Sequence of chain 2.A:
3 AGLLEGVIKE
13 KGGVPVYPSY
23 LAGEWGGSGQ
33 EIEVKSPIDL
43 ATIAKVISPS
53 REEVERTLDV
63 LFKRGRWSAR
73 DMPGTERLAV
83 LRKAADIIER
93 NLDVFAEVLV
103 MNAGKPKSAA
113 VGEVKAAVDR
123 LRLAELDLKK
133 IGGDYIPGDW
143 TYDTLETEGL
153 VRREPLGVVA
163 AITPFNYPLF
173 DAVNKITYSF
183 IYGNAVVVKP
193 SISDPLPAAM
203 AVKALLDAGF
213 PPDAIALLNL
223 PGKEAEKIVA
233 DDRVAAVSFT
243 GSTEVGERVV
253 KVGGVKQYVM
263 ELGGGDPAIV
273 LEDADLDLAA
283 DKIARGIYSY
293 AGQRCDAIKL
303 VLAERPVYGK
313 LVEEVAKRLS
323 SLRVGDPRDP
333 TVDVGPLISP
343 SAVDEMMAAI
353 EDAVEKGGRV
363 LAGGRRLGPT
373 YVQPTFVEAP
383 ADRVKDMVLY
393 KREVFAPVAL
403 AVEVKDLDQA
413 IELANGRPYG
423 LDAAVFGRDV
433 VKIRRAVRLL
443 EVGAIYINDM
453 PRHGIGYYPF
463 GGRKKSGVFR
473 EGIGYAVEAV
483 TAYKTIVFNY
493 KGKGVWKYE

Sequence of chain 4.A:
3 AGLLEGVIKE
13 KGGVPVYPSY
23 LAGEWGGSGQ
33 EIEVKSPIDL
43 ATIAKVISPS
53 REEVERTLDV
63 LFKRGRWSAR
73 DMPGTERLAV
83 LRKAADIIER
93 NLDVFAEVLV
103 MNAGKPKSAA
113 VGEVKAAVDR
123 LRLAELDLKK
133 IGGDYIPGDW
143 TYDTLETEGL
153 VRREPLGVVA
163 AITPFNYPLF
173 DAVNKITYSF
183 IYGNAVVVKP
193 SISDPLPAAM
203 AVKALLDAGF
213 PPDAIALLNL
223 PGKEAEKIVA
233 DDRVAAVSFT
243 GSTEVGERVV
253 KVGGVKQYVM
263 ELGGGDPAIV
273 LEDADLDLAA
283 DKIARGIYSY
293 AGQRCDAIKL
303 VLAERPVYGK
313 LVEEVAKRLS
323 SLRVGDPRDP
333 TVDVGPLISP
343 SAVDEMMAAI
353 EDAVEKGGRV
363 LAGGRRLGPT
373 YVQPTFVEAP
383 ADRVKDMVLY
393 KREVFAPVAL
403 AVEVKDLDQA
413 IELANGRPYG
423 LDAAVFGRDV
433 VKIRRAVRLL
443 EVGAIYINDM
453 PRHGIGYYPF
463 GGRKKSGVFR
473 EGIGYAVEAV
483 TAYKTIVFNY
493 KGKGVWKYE

This protein binds this small molecule.
Small molecule (SMILES): O=P(O)(O)O[C@H]1O[C@H](CO)[C@@H](O)[C@H](O)[C@H]1O

Sequence of chain 1.A:
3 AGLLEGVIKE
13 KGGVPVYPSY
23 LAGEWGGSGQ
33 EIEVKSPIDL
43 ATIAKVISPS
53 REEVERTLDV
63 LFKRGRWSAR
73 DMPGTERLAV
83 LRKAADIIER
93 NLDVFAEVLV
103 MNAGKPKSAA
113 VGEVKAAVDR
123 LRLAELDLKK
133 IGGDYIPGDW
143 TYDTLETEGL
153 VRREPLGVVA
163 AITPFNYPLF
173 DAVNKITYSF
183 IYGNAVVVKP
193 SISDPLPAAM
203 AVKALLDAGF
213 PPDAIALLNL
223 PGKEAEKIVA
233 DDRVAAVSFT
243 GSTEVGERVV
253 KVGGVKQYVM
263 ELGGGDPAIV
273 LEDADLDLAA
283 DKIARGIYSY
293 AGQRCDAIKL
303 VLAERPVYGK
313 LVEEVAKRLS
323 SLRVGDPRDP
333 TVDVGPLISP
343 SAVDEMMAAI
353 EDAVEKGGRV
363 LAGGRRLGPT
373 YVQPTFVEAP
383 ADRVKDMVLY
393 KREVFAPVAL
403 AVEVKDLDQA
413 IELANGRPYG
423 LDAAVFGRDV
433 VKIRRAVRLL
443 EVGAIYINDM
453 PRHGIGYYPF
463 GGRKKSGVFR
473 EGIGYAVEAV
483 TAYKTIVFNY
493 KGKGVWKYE

Binding-site contacts:
Ligand atom O3 contacts residue TRP142 of chain 4.A at 3.9 Å.
Ligand atom C2 contacts residue ARG79 of chain 2.A at 3.8 Å.
Ligand atom O4 contacts residue ILE133 of chain 2.A at 4.1 Å.
Ligand atom O1P contacts residue ARG440 of chain 1.A at 3.0 Å (salt-bridge).
Ligand atom O6 contacts residue ARG155 of chain 2.A at 2.9 Å (salt-bridge).
Ligand atom O3 contacts residue ASP141 of chain 4.A at 2.3 Å (salt-bridge).
Ligand atom C5 contacts residue ARG154 of chain 2.A at 3.5 Å.
Ligand atom O6 contacts residue ARG154 of chain 2.A at 3.0 Å (salt-bridge).
Ligand atom C2 contacts residue TYR184 of chain 2.A at 3.9 Å (hydrophobic).
Ligand atom O3P contacts residue ARG440 of chain 1.A at 3.4 Å (salt-bridge).
Ligand atom O4 contacts residue ASP141 of chain 4.A at 2.7 Å (salt-bridge).
Ligand atom O2P contacts residue ARG154 of chain 2.A at 3.5 Å (salt-bridge).
Ligand atom P contacts residue ARG72 of chain 2.A at 3.8 Å.
Ligand atom O3P contacts residue ARG72 of chain 2.A at 2.6 Å (salt-bridge).
Ligand atom O1P contacts residue TRP498 of chain 4.A at 3.7 Å.
Ligand atom O3P contacts residue ARG154 of chain 2.A at 3.6 Å (salt-bridge).
Ligand atom C4 contacts residue TRP142 of chain 4.A at 4.0 Å (hydrophobic).
Ligand atom C6 contacts residue ARG155 of chain 2.A at 3.8 Å.
Ligand atom C4 contacts residue ASP141 of chain 4.A at 3.8 Å.
Ligand atom C6 contacts residue PRO139 of chain 4.A at 4.0 Å (hydrophobic).
Ligand atom O3 contacts residue ARG79 of chain 2.A at 3.2 Å (salt-bridge).
Ligand atom O2 contacts residue ARG79 of chain 2.A at 3.0 Å (salt-bridge).
Ligand atom P contacts residue ARG440 of chain 1.A at 3.7 Å.
Ligand atom O2P contacts residue TRP498 of chain 4.A at 2.7 Å (h-bond).
Ligand atom O5 contacts residue ARG155 of chain 2.A at 3.4 Å (salt-bridge).
Ligand atom O4 contacts residue TRP142 of chain 4.A at 2.9 Å (h-bond).
Ligand atom C6 contacts residue ILE133 of chain 2.A at 4.0 Å (hydrophobic).
Ligand atom O4 contacts residue PRO139 of chain 4.A at 3.4 Å.
Ligand atom C1 contacts residue PRO157 of chain 2.A at 3.6 Å (hydrophobic).
Ligand atom O1 contacts residue ARG154 of chain 2.A at 3.0 Å (salt-bridge).
Ligand atom O3P contacts residue GLU156 of chain 2.A at 4.0 Å.
Ligand atom P contacts residue ARG154 of chain 2.A at 3.6 Å.
Ligand atom O1 contacts residue PRO157 of chain 2.A at 3.9 Å.
Ligand atom C3 contacts residue ASP141 of chain 4.A at 3.3 Å.
Ligand atom C1 contacts residue ARG154 of chain 2.A at 3.6 Å.
Ligand atom O5 contacts residue ARG154 of chain 2.A at 2.9 Å (salt-bridge).
Ligand atom C6 contacts residue ARG154 of chain 2.A at 3.9 Å.
Ligand atom O1P contacts residue ARG72 of chain 2.A at 3.2 Å (salt-bridge).
Ligand atom O2 contacts residue ARG72 of chain 2.A at 3.7 Å.
Ligand atom P contacts residue TRP498 of chain 4.A at 3.8 Å.